This small molecule binds to this protein.
Small molecule (SMILES): N[C@@H](Cc1cnc[nH]1)C(=O)NCC(=O)N[C@@H](Cc1cnc[nH]1)C(=O)N[C@@H](CO)C(=O)N[C@@H](Cc1cnc[nH]1)C(=O)NCC=O

Binding-site contacts:
Ligand atom CE1 contacts residue CYS254 of chain 1.A at 3.5 Å (hydrophobic).
Ligand atom CB contacts residue CYS254 of chain 1.A at 3.5 Å (hydrophobic).
Ligand atom O contacts residue TYR263 of chain 1.A at 3.4 Å.
Ligand atom N contacts residue ASP257 of chain 1.A at 3.1 Å (salt-bridge).
Ligand atom N contacts residue ASP257 of chain 1.A at 3.2 Å (salt-bridge).
Ligand atom NE2 contacts residue ASP170 of chain 1.A at 3.2 Å (salt-bridge).
Ligand atom OG contacts residue ASN75 of chain 1.A at 3.6 Å.
Ligand atom CA contacts residue ASP257 of chain 1.A at 3.5 Å.
Ligand atom O contacts residue MET83 of chain 1.A at 3.2 Å (h-bond).
Ligand atom CE1 contacts residue ARG171 of chain 1.A at 3.6 Å.
Ligand atom CD2 contacts residue TYR263 of chain 1.A at 3.2 Å (hydrophobic).
Ligand atom C contacts residue TYR263 of chain 1.A at 3.5 Å (hydrophobic).
Ligand atom CE1 contacts residue SAH1 of chain 1.E at 3.5 Å.
Ligand atom CE1 contacts residue ASN167 of chain 1.A at 3.3 Å.
Ligand atom CD2 contacts residue CYS254 of chain 1.A at 3.6 Å (hydrophobic).
Ligand atom CB contacts residue ASP257 of chain 1.A at 3.2 Å.
Ligand atom NE2 contacts residue ARG171 of chain 1.A at 3.4 Å (salt-bridge).
Ligand atom OG contacts residue CYS254 of chain 1.A at 3.1 Å (h-bond).
Ligand atom CB contacts residue GLY81 of chain 1.A at 3.4 Å.
Ligand atom CG contacts residue TYR252 of chain 1.A at 3.5 Å (hydrophobic).
Ligand atom CG contacts residue TYR263 of chain 1.A at 3.6 Å (hydrophobic).
Ligand atom CE1 contacts residue ARG80 of chain 1.A at 3.5 Å.
Ligand atom ND1 contacts residue TYR252 of chain 1.A at 3.3 Å.
Ligand atom N contacts residue CYS254 of chain 1.A at 3.2 Å (h-bond).
Ligand atom CE1 contacts residue TYR252 of chain 1.A at 3.7 Å (hydrophobic).
Ligand atom N contacts residue TYR263 of chain 1.A at 3.6 Å.
Ligand atom ND1 contacts residue SAH1 of chain 1.E at 3.2 Å (h-bond).
Ligand atom OG contacts residue ARG80 of chain 1.A at 3.6 Å.
Ligand atom NE2 contacts residue CYS254 of chain 1.A at 3.3 Å.
Ligand atom CD2 contacts residue ARG171 of chain 1.A at 3.2 Å.
Ligand atom CE1 contacts residue SER62 of chain 1.A at 3.6 Å.
Ligand atom CB contacts residue ASN75 of chain 1.A at 3.4 Å.
Ligand atom O contacts residue ARG171 of chain 1.A at 2.9 Å (salt-bridge).
Ligand atom NE2 contacts residue ARG80 of chain 1.A at 3.0 Å (salt-bridge).
Ligand atom NE2 contacts residue TYR252 of chain 1.A at 3.1 Å (h-bond).
Ligand atom OG contacts residue GLY81 of chain 1.A at 3.1 Å.
Ligand atom CA contacts residue TYR204 of chain 1.A at 3.1 Å (hydrophobic).
Ligand atom CE1 contacts residue LEU265 of chain 1.A at 3.6 Å (hydrophobic).
Ligand atom NE2 contacts residue LEU265 of chain 1.A at 3.6 Å.
Ligand atom CB contacts residue TYR263 of chain 1.A at 3.6 Å (hydrophobic).

Sequence of chain 1.A:
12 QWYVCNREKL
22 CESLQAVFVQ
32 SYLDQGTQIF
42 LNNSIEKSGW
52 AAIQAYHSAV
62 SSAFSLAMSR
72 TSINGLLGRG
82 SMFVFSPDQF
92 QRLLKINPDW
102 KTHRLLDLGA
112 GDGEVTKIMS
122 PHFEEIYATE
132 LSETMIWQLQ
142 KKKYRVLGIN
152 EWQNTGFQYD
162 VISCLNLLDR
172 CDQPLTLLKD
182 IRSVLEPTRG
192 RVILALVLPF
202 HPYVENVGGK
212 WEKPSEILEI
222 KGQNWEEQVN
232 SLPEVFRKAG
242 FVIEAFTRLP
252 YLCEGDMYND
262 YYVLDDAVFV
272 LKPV